Binding-site contacts:
Ligand atom SAG contacts residue ARG157 of chain 9.H at 3.6 Å (salt-bridge).
Ligand atom C6 contacts residue HIS155 of chain 9.H at 3.4 Å.
Ligand atom O6B contacts residue LEU62 of chain 9.H at 4.0 Å.
Ligand atom O5B contacts residue LYS156 of chain 9.H at 3.3 Å.
Ligand atom O6B contacts residue ARG157 of chain 9.H at 3.3 Å (salt-bridge).
Ligand atom OAH contacts residue LEU2 of chain 9.H at 2.8 Å (h-bond).
Ligand atom SAG contacts residue THR4 of chain 9.H at 3.9 Å.
Ligand atom OAH contacts residue THR4 of chain 9.H at 3.7 Å.
Ligand atom C6 contacts residue SER93 of chain 9.H at 4.0 Å.
Ligand atom O6B contacts residue LYS156 of chain 9.H at 3.3 Å.
Ligand atom OAH contacts residue ARG157 of chain 9.H at 3.1 Å (salt-bridge).
Ligand atom O3 contacts residue ARG157 of chain 9.H at 3.3 Å (salt-bridge).
Ligand atom O4 contacts residue LYS156 of chain 9.H at 3.5 Å.
Ligand atom O6A contacts residue HIS94 of chain 9.H at 3.2 Å (h-bond).
Ligand atom C3 contacts residue ARG157 of chain 9.H at 3.7 Å.
Ligand atom C5 contacts residue LEU62 of chain 9.H at 3.8 Å (hydrophobic).
Ligand atom O6A contacts residue SER93 of chain 9.H at 3.2 Å.
Ligand atom C4 contacts residue LYS156 of chain 9.H at 4.0 Å.
Ligand atom O3 contacts residue LYS156 of chain 9.H at 3.0 Å.
Ligand atom OAF contacts residue ALA158 of chain 9.H at 3.3 Å.
Ligand atom C3 contacts residue ALA158 of chain 9.H at 4.0 Å (hydrophobic).
Ligand atom OAF contacts residue ARG157 of chain 9.H at 2.8 Å (salt-bridge).
Ligand atom C3 contacts residue LYS156 of chain 9.H at 4.0 Å.
Ligand atom O5 contacts residue HIS155 of chain 9.H at 3.6 Å.
Ligand atom O4 contacts residue SER93 of chain 9.H at 3.0 Å (h-bond).
Ligand atom O4 contacts residue HIS155 of chain 9.H at 3.5 Å (h-bond).
Ligand atom O5 contacts residue LYS156 of chain 9.H at 3.4 Å.
Ligand atom C6 contacts residue LEU62 of chain 9.H at 3.5 Å (hydrophobic).
Ligand atom O5 contacts residue ARG157 of chain 9.H at 3.8 Å.
Ligand atom C5 contacts residue HIS155 of chain 9.H at 4.0 Å.
Ligand atom OAF contacts residue THR4 of chain 9.H at 2.9 Å (h-bond).
Ligand atom OAH contacts residue ASP3 of chain 9.H at 4.0 Å.
Ligand atom O6B contacts residue HIS155 of chain 9.H at 3.3 Å (h-bond).
Ligand atom O6B contacts residue HIS94 of chain 9.H at 4.0 Å.
Ligand atom O3 contacts residue ALA158 of chain 9.H at 3.0 Å (h-bond).
Ligand atom C2 contacts residue ALA158 of chain 9.H at 3.7 Å (hydrophobic).
Ligand atom O6A contacts residue LEU62 of chain 9.H at 3.4 Å.
Ligand atom C6 contacts residue HIS94 of chain 9.H at 3.9 Å.
Ligand atom OBI contacts residue LYS156 of chain 9.H at 4.0 Å.
Ligand atom O6A contacts residue HIS155 of chain 9.H at 3.8 Å.

A protein and the small-molecule ligand that binds it are described below.
Small molecule (SMILES): O=C(O)[C@@H]1O[C@H](O[C@H]2[C@@H](OS(=O)(=O)O)O[C@@H](O)[C@H](NS(=O)(=O)O)[C@H]2O)[C@@H](OS(=O)(=O)O)[C@H](O)[C@@H]1O

Sequence of chain 9.H:
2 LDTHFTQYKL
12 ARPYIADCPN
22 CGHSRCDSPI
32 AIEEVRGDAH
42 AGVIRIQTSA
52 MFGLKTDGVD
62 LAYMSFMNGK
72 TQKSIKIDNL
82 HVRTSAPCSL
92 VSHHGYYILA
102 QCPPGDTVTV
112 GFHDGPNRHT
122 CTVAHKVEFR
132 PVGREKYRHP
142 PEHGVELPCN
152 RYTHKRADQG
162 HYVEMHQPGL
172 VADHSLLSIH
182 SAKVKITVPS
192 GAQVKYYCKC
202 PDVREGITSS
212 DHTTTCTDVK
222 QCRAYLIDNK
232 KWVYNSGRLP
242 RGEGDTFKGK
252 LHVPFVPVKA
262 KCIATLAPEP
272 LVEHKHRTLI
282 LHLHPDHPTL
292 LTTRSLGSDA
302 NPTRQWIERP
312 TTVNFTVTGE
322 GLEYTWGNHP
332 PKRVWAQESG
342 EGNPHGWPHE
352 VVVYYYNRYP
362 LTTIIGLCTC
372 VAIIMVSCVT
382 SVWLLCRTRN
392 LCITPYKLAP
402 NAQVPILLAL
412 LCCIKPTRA